Binding-site contacts:
Ligand atom CA contacts residue SO41 of chain 1.ED at 3.4 Å.
Ligand atom NZ contacts residue ASP84 of chain 1.G at 2.8 Å (salt-bridge).
Ligand atom CB contacts residue ASN188 of chain 1.G at 3.3 Å.
Ligand atom CA contacts residue SER261 of chain 1.G at 2.5 Å.
Ligand atom NE contacts residue GLU129 of chain 1.G at 2.9 Å (salt-bridge).
Ligand atom NE contacts residue ASP151 of chain 1.G at 3.1 Å (salt-bridge).
Ligand atom CA contacts residue GLY148 of chain 1.G at 3.4 Å.
Ligand atom CG contacts residue SO41 of chain 1.ED at 3.1 Å.
Ligand atom NH1 contacts residue ASP157 of chain 1.G at 2.7 Å (salt-bridge).
Ligand atom N contacts residue HIS87 of chain 1.G at 3.2 Å (h-bond).
Ligand atom NH1 contacts residue PRO149 of chain 1.G at 3.4 Å (h-bond).
Ligand atom NH2 contacts residue ASP199 of chain 1.G at 3.0 Å (salt-bridge).
Ligand atom CB contacts residue SER261 of chain 1.G at 2.9 Å.
Ligand atom NH1 contacts residue ASP151 of chain 1.G at 3.2 Å (salt-bridge).
Ligand atom O contacts residue ASN188 of chain 1.G at 2.8 Å (h-bond).
Ligand atom N contacts residue SER146 of chain 1.G at 2.8 Å (h-bond).
Ligand atom C contacts residue SER261 of chain 1.G at 1.4 Å.
Ligand atom NH1 contacts residue TYR201 of chain 1.G at 3.0 Å (h-bond).
Ligand atom O contacts residue SER261 of chain 1.G at 2.3 Å (h-bond).
Ligand atom NZ contacts residue ASP47 of chain 1.G at 2.8 Å (salt-bridge).
Ligand atom C1 contacts residue SER261 of chain 1.G at 2.3 Å.
Ligand atom CE contacts residue ASP47 of chain 1.G at 3.1 Å.
Ligand atom NH1 contacts residue ASP199 of chain 1.G at 2.6 Å (salt-bridge).
Ligand atom C1 contacts residue SO41 of chain 1.KC at 3.2 Å.
Ligand atom C contacts residue HIS87 of chain 1.G at 2.7 Å.
Ligand atom NE contacts residue TYR201 of chain 1.G at 3.3 Å (h-bond).
Ligand atom NH1 contacts residue GLY148 of chain 1.G at 3.5 Å.
Ligand atom O contacts residue TRP147 of chain 1.G at 3.2 Å.
Ligand atom NZ contacts residue ASN85 of chain 1.G at 3.1 Å (h-bond).
Ligand atom O contacts residue GLY148 of chain 1.G at 3.2 Å (h-bond).
Ligand atom NH2 contacts residue ASP157 of chain 1.G at 2.4 Å (salt-bridge).
Ligand atom N contacts residue GLY148 of chain 1.G at 2.8 Å (h-bond).
Ligand atom N contacts residue SO41 of chain 1.ED at 2.7 Å (h-bond).
Ligand atom C1 contacts residue HIS87 of chain 1.G at 1.5 Å.
Ligand atom CZ contacts residue ASP157 of chain 1.G at 3.0 Å.
Ligand atom NH2 contacts residue ALA185 of chain 1.G at 2.8 Å (h-bond).
Ligand atom N contacts residue SER261 of chain 1.G at 3.1 Å (h-bond).
Ligand atom CA contacts residue ASN188 of chain 1.G at 3.3 Å.
Ligand atom NH1 contacts residue GLY158 of chain 1.G at 3.4 Å (h-bond).
Ligand atom CZ contacts residue ASP199 of chain 1.G at 3.2 Å.

The protein below binds the small molecule below.
Small molecule (SMILES): CCCCCCCCCC(=O)N[C@@H](CCCN=C(N)N)C(=O)N[C@H](C(=O)N[C@@H](CCCCN)C(=O)N[C@@H](CCCN=C(N)N)[C@@H](C)O)C(C)C

Sequence of chain 1.G:
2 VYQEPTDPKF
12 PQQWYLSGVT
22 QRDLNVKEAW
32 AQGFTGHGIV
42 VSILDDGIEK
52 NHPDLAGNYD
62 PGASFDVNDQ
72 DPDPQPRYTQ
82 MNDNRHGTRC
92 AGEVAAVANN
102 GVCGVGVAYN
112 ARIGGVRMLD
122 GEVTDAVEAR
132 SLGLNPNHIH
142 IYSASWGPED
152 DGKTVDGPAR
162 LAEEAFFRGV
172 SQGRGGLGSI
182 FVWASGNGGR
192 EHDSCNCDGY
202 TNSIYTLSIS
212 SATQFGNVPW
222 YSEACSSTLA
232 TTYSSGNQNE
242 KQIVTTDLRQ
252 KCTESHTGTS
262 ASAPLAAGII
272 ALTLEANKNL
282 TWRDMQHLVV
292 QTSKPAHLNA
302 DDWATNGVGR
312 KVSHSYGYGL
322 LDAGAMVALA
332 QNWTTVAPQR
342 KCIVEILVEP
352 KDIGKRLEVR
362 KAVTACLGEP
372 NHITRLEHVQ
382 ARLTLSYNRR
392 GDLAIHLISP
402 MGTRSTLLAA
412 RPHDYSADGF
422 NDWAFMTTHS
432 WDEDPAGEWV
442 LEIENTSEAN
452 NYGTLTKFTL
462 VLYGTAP